Sequence of chain 18.F:
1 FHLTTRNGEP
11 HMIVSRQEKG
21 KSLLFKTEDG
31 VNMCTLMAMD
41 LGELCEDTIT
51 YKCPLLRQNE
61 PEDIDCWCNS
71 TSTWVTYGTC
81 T

The small molecule below binds the protein below.
Small molecule (SMILES): OC[C@H]1O[C@@H](O)[C@@H](O)[C@@H](O)[C@@H]1O

Binding-site contacts:
Ligand atom C2 contacts residue HIS2 of chain 18.F at 4.5 Å.
Ligand atom C3 contacts residue BMA1 of chain 18.BA at 2.5 Å.
Ligand atom C2 contacts residue NAG1 of chain 18.Z at 2.9 Å.
Ligand atom C3 contacts residue NAG1 of chain 18.Z at 4.1 Å.
Ligand atom O3 contacts residue BMA1 of chain 18.BA at 1.1 Å.
Ligand atom C2 contacts residue BMA1 of chain 18.BA at 3.2 Å.
Ligand atom C4 contacts residue BMA1 of chain 18.BA at 3.6 Å.
Ligand atom C1 contacts residue NAG1 of chain 18.Z at 1.7 Å.
Ligand atom O4 contacts residue BMA1 of chain 18.BA at 4.0 Å.
Ligand atom O2 contacts residue NAG1 of chain 18.Z at 3.4 Å (h-bond).
Ligand atom O6 contacts residue NAG1 of chain 18.Z at 4.5 Å.
Ligand atom O2 contacts residue BMA1 of chain 18.BA at 3.0 Å (h-bond).
Ligand atom C5 contacts residue NAG1 of chain 18.Z at 3.8 Å.
Ligand atom O2 contacts residue HIS2 of chain 18.F at 3.4 Å (h-bond).
Ligand atom O5 contacts residue NAG1 of chain 18.Z at 2.5 Å (h-bond).